Sequence of chain 1.B:
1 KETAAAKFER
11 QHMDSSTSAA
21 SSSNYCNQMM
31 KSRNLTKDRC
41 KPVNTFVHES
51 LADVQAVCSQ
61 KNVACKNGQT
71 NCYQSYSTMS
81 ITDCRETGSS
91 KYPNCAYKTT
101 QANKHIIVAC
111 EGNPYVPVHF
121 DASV

A small-molecule ligand and the protein it binds are described below.
Small molecule (SMILES): O=c1ccn([C@@H]2O[C@H](COP(=O)(O)OP(=O)(O)OP(=O)(O)OP(=O)(O)OP(=O)(O)OP(=O)(O)O)[C@@H](O)[C@H]2O)c(=O)[nH]1

Binding-site contacts:
Ligand atom O1B contacts residue GLN11 of chain 1.B at 3.4 Å (h-bond).
Ligand atom C2 contacts residue PHE120 of chain 1.B at 3.6 Å (hydrophobic).
Ligand atom N3 contacts residue THR45 of chain 1.B at 2.7 Å (h-bond).
Ligand atom O08 contacts residue LYS41 of chain 1.B at 3.5 Å.
Ligand atom O2' contacts residue HIS12 of chain 1.B at 3.4 Å (h-bond).
Ligand atom C1' contacts residue LYS41 of chain 1.B at 3.8 Å.
Ligand atom N3 contacts residue PHE120 of chain 1.B at 3.4 Å.
Ligand atom C1' contacts residue VAL43 of chain 1.B at 3.7 Å (hydrophobic).
Ligand atom C4 contacts residue PHE120 of chain 1.B at 3.8 Å (hydrophobic).
Ligand atom O3' contacts residue LYS41 of chain 1.B at 2.7 Å (salt-bridge).
Ligand atom O06 contacts residue LYS7 of chain 1.B at 2.7 Å (salt-bridge).
Ligand atom O2 contacts residue HIS12 of chain 1.B at 3.2 Å.
Ligand atom O1G contacts residue LYS7 of chain 1.B at 3.6 Å.
Ligand atom PG contacts residue LYS7 of chain 1.B at 3.0 Å.
Ligand atom O09 contacts residue GLN11 of chain 1.B at 3.7 Å.
Ligand atom C2' contacts residue PHE120 of chain 1.B at 3.5 Å (hydrophobic).
Ligand atom C4 contacts residue THR45 of chain 1.B at 3.6 Å.
Ligand atom O08 contacts residue LYS7 of chain 1.B at 3.8 Å.
Ligand atom C2 contacts residue THR45 of chain 1.B at 3.6 Å.
Ligand atom O4 contacts residue THR45 of chain 1.B at 3.5 Å (h-bond).
Ligand atom O2 contacts residue THR45 of chain 1.B at 2.9 Å (h-bond).
Ligand atom O07 contacts residue ARG39 of chain 1.B at 3.4 Å (salt-bridge).
Ligand atom PB contacts residue LYS7 of chain 1.B at 3.9 Å.
Ligand atom O08 contacts residue GLN11 of chain 1.B at 3.1 Å (h-bond).
Ligand atom O07 contacts residue LYS41 of chain 1.B at 3.9 Å.
Ligand atom O09 contacts residue LYS7 of chain 1.B at 3.1 Å (salt-bridge).
Ligand atom O2 contacts residue PHE120 of chain 1.B at 3.8 Å.
Ligand atom C2 contacts residue ASN44 of chain 1.B at 4.0 Å.
Ligand atom O4' contacts residue LYS41 of chain 1.B at 3.9 Å.
Ligand atom O4' contacts residue VAL43 of chain 1.B at 3.3 Å (h-bond).
Ligand atom O02 contacts residue LYS7 of chain 1.B at 2.6 Å (salt-bridge).
Ligand atom O3A contacts residue HIS119 of chain 1.B at 3.4 Å.
Ligand atom C3' contacts residue LYS41 of chain 1.B at 3.8 Å.
Ligand atom C4' contacts residue LYS41 of chain 1.B at 3.9 Å.
Ligand atom O2' contacts residue PHE120 of chain 1.B at 2.9 Å (h-bond).
Ligand atom O2B contacts residue LYS7 of chain 1.B at 4.0 Å.
Ligand atom O2 contacts residue ASN44 of chain 1.B at 3.3 Å.
Ligand atom P08 contacts residue LYS7 of chain 1.B at 3.7 Å.
Ligand atom O2B contacts residue HIS119 of chain 1.B at 3.8 Å.
Ligand atom O4 contacts residue PHE120 of chain 1.B at 3.8 Å.